Sequence of chain 2.C:
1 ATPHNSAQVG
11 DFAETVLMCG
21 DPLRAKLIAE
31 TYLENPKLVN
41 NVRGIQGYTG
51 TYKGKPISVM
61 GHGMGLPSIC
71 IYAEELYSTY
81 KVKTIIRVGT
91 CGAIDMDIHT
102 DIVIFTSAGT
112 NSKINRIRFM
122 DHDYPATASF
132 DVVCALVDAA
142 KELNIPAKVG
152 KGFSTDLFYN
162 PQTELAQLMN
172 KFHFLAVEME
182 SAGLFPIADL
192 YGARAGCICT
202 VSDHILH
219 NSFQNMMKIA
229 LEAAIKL

Sequence of chain 1.C:
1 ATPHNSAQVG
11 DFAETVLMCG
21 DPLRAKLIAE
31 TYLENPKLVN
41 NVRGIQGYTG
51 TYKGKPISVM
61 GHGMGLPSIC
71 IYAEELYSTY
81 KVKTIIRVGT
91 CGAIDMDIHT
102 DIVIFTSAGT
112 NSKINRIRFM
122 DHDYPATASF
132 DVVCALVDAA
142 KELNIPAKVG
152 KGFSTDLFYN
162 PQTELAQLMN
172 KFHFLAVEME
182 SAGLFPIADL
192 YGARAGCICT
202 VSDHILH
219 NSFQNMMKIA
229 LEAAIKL

This protein binds this small molecule.
Small molecule (SMILES): Nc1ncnc2c([C@@H]3N[C@H](CO)[C@@H](O)[C@H]3O)c[nH]c12

Binding-site contacts:
Ligand atom N7 contacts residue ASP204 of chain 2.C at 3.1 Å (salt-bridge).
Ligand atom C5' contacts residue HIS4 of chain 1.C at 3.2 Å.
Ligand atom C2' contacts residue MET180 of chain 2.C at 3.6 Å (hydrophobic).
Ligand atom N1 contacts residue PHE159 of chain 2.C at 3.8 Å.
Ligand atom C3' contacts residue GLU181 of chain 2.C at 3.4 Å.
Ligand atom C4 contacts residue VAL178 of chain 2.C at 3.8 Å (hydrophobic).
Ligand atom O2' contacts residue GLU181 of chain 2.C at 2.7 Å (salt-bridge).
Ligand atom C8 contacts residue CYS91 of chain 2.C at 3.6 Å (hydrophobic).
Ligand atom C5' contacts residue PHE159 of chain 2.C at 3.8 Å (hydrophobic).
Ligand atom C1' contacts residue THR90 of chain 2.C at 3.3 Å.
Ligand atom C6 contacts residue PHE159 of chain 2.C at 3.7 Å (hydrophobic).
Ligand atom C2' contacts residue GLU179 of chain 2.C at 3.8 Å.
Ligand atom N6 contacts residue ASP204 of chain 2.C at 3.2 Å (salt-bridge).
Ligand atom N4' contacts residue PO41 of chain 2.I at 3.4 Å (h-bond).
Ligand atom O2' contacts residue GLU179 of chain 2.C at 3.1 Å.
Ligand atom O3' contacts residue MET64 of chain 2.C at 3.7 Å.
Ligand atom C5' contacts residue MET64 of chain 2.C at 3.8 Å (hydrophobic).
Ligand atom N3 contacts residue GLU179 of chain 2.C at 3.7 Å.
Ligand atom C9 contacts residue THR90 of chain 2.C at 3.9 Å.
Ligand atom N3 contacts residue PHE159 of chain 2.C at 3.8 Å.
Ligand atom N1 contacts residue VAL178 of chain 2.C at 3.8 Å.
Ligand atom N3 contacts residue MET180 of chain 2.C at 3.5 Å.
Ligand atom O3' contacts residue PO41 of chain 2.I at 2.7 Å (h-bond).
Ligand atom C5 contacts residue PHE159 of chain 2.C at 3.8 Å (hydrophobic).
Ligand atom O2' contacts residue MET180 of chain 2.C at 3.0 Å (h-bond).
Ligand atom N7 contacts residue CYS91 of chain 2.C at 3.6 Å.
Ligand atom N6 contacts residue ILE206 of chain 2.C at 3.3 Å.
Ligand atom C8 contacts residue THR90 of chain 2.C at 3.2 Å.
Ligand atom N7 contacts residue GLY92 of chain 2.C at 3.8 Å.
Ligand atom O5' contacts residue HIS4 of chain 1.C at 2.8 Å.
Ligand atom O2' contacts residue THR90 of chain 2.C at 3.8 Å.
Ligand atom N4' contacts residue ARG43 of chain 1.C at 3.7 Å.
Ligand atom C2 contacts residue VAL178 of chain 2.C at 3.6 Å (hydrophobic).
Ligand atom O3' contacts residue GLU181 of chain 2.C at 2.5 Å (salt-bridge).
Ligand atom C1' contacts residue PO41 of chain 2.I at 3.6 Å.
Ligand atom C4' contacts residue ARG43 of chain 1.C at 3.7 Å.
Ligand atom O2' contacts residue ARG87 of chain 2.C at 3.1 Å (salt-bridge).
Ligand atom O5' contacts residue PHE159 of chain 2.C at 3.2 Å.
Ligand atom C2 contacts residue PHE159 of chain 2.C at 3.6 Å (hydrophobic).
Ligand atom N4' contacts residue THR90 of chain 2.C at 3.6 Å.